Sequence of chain 1.A:
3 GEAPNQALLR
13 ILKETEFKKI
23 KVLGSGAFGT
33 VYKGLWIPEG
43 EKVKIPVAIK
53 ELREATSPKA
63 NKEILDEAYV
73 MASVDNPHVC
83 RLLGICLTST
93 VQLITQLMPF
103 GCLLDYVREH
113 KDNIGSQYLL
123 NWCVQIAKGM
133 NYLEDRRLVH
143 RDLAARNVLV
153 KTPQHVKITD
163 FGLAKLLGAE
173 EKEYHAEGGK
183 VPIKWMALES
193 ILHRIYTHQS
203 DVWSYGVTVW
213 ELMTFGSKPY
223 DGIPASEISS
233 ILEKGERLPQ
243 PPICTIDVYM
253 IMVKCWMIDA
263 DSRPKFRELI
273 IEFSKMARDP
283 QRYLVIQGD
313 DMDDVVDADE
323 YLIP

A protein and the small-molecule ligand that binds it are described below.
Small molecule (SMILES): CC(=O)Nc1cccc(-c2c(-c3ccccc3)oc3ncnc(N[C@H](CO)c4ccccc4)c23)c1

Binding-site contacts:
Ligand atom C9 contacts residue THR97 of chain 1.A at 3.3 Å.
Ligand atom C18 contacts residue VAL33 of chain 1.A at 3.9 Å (hydrophobic).
Ligand atom C31 contacts residue MET100 of chain 1.A at 3.8 Å (hydrophobic).
Ligand atom O13 contacts residue MET100 of chain 1.A at 3.1 Å (h-bond).
Ligand atom C26 contacts residue GLY103 of chain 1.A at 3.7 Å.
Ligand atom N3 contacts residue ALA50 of chain 1.A at 3.6 Å.
Ligand atom C10 contacts residue LEU95 of chain 1.A at 3.8 Å (hydrophobic).
Ligand atom C4 contacts residue GLN98 of chain 1.A at 3.2 Å.
Ligand atom C4 contacts residue MET100 of chain 1.A at 3.8 Å (hydrophobic).
Ligand atom C30 contacts residue LEU25 of chain 1.A at 3.6 Å (hydrophobic).
Ligand atom C contacts residue ASP162 of chain 1.A at 3.8 Å.
Ligand atom N3 contacts residue LEU151 of chain 1.A at 3.8 Å.
Ligand atom C31 contacts residue LEU25 of chain 1.A at 3.6 Å (hydrophobic).
Ligand atom N5 contacts residue LEU151 of chain 1.A at 3.5 Å.
Ligand atom O contacts residue ASP162 of chain 1.A at 2.5 Å (salt-bridge).
Ligand atom C17 contacts residue VAL33 of chain 1.A at 3.8 Å (hydrophobic).
Ligand atom C4 contacts residue LEU151 of chain 1.A at 3.6 Å (hydrophobic).
Ligand atom C9 contacts residue LYS52 of chain 1.A at 3.4 Å.
Ligand atom C10 contacts residue LYS52 of chain 1.A at 3.7 Å.
Ligand atom C4 contacts residue THR97 of chain 1.A at 3.7 Å.
Ligand atom C28 contacts residue GLY103 of chain 1.A at 3.8 Å.
Ligand atom C31 contacts residue GLY103 of chain 1.A at 3.9 Å.
Ligand atom C10 contacts residue THR97 of chain 1.A at 3.5 Å.
Ligand atom C6 contacts residue LEU151 of chain 1.A at 3.5 Å (hydrophobic).
Ligand atom C11 contacts residue THR97 of chain 1.A at 3.7 Å.
Ligand atom C27 contacts residue GLY103 of chain 1.A at 3.6 Å.
Ligand atom C24 contacts residue ARG148 of chain 1.A at 3.6 Å.
Ligand atom C24 contacts residue ASP162 of chain 1.A at 3.8 Å.
Ligand atom C4 contacts residue ALA50 of chain 1.A at 3.4 Å (hydrophobic).
Ligand atom N5 contacts residue THR97 of chain 1.A at 3.7 Å.
Ligand atom N3 contacts residue LEU99 of chain 1.A at 3.8 Å.
Ligand atom C14 contacts residue LEU25 of chain 1.A at 3.8 Å (hydrophobic).
Ligand atom C2 contacts residue LEU151 of chain 1.A at 3.9 Å (hydrophobic).
Ligand atom C8 contacts residue THR97 of chain 1.A at 3.8 Å.
Ligand atom N3 contacts residue GLN98 of chain 1.A at 3.6 Å.
Ligand atom N3 contacts residue MET100 of chain 1.A at 2.9 Å (h-bond).
Ligand atom C2 contacts residue MET100 of chain 1.A at 3.8 Å (hydrophobic).
Ligand atom C1 contacts residue LEU151 of chain 1.A at 3.8 Å (hydrophobic).
Ligand atom N5 contacts residue ALA50 of chain 1.A at 3.6 Å.
Ligand atom C30 contacts residue PRO101 of chain 1.A at 3.6 Å (hydrophobic).